Sequence of chain 1.A:
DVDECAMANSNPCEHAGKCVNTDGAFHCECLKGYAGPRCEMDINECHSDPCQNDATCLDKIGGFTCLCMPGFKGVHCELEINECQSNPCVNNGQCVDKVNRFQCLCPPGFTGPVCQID

Binding-site contacts:
Ligand atom C4 contacts residue PHE65 of chain 1.A at 4.0 Å (hydrophobic).
Ligand atom C4 contacts residue SER49 of chain 1.A at 4.2 Å.
Ligand atom C5 contacts residue PRO51 of chain 1.A at 4.3 Å (hydrophobic).
Ligand atom O3 contacts residue PHE65 of chain 1.A at 3.2 Å.
Ligand atom O5 contacts residue PRO51 of chain 1.A at 3.9 Å.
Ligand atom O3 contacts residue GLY63 of chain 1.A at 3.4 Å (h-bond).
Ligand atom C2 contacts residue PRO51 of chain 1.A at 4.2 Å (hydrophobic).
Ligand atom C2 contacts residue LYS33 of chain 1.A at 4.2 Å.
Ligand atom C3 contacts residue PHE65 of chain 1.A at 4.2 Å (hydrophobic).
Ligand atom O2 contacts residue LYS33 of chain 1.A at 3.4 Å (salt-bridge).
Ligand atom C3 contacts residue SER49 of chain 1.A at 3.8 Å.
Ligand atom C6 contacts residue PRO51 of chain 1.A at 4.3 Å (hydrophobic).
Ligand atom C2 contacts residue GLU46 of chain 1.A at 4.4 Å.
Ligand atom C2 contacts residue PHE65 of chain 1.A at 3.9 Å (hydrophobic).
Ligand atom C5 contacts residue SER49 of chain 1.A at 3.8 Å.
Ligand atom C5 contacts residue PHE65 of chain 1.A at 4.0 Å (hydrophobic).
Ligand atom O2 contacts residue SER49 of chain 1.A at 2.9 Å (h-bond).
Ligand atom O3 contacts residue LYS33 of chain 1.A at 3.2 Å (salt-bridge).
Ligand atom O6 contacts residue HIS77 of chain 1.A at 3.6 Å.
Ligand atom O3 contacts residue GLY64 of chain 1.A at 3.5 Å.
Ligand atom C2 contacts residue SER49 of chain 1.A at 2.4 Å.
Ligand atom C6 contacts residue HIS77 of chain 1.A at 4.4 Å.
Ligand atom C2 contacts residue GLY64 of chain 1.A at 4.2 Å.
Ligand atom O5 contacts residue PHE65 of chain 1.A at 4.3 Å.
Ligand atom O2 contacts residue GLU46 of chain 1.A at 2.9 Å (salt-bridge).
Ligand atom C4 contacts residue PRO51 of chain 1.A at 4.2 Å (hydrophobic).
Ligand atom C1 contacts residue GLU46 of chain 1.A at 4.1 Å.
Ligand atom C3 contacts residue GLY64 of chain 1.A at 4.5 Å.
Ligand atom O5 contacts residue SER49 of chain 1.A at 2.4 Å (h-bond).
Ligand atom C4 contacts residue PHE65 of chain 1.A at 4.4 Å (hydrophobic).
Ligand atom C2 contacts residue GLU46 of chain 1.A at 3.5 Å.
Ligand atom O2 contacts residue GLY64 of chain 1.A at 4.4 Å.
Ligand atom C1 contacts residue PHE65 of chain 1.A at 3.6 Å (hydrophobic).
Ligand atom C2 contacts residue PHE65 of chain 1.A at 4.2 Å (hydrophobic).
Ligand atom O2 contacts residue GLU46 of chain 1.A at 3.8 Å.
Ligand atom C3 contacts residue LYS33 of chain 1.A at 4.0 Å.
Ligand atom C1 contacts residue SER49 of chain 1.A at 1.4 Å.

A small-molecule ligand and the protein it binds are described below.
Small molecule (SMILES): OC[C@H]1OC[C@H](O)[C@@H](O[C@@H]2OC[C@@H](O)[C@H](O)[C@H]2O)[C@@H]1O